Binding-site contacts:
Ligand atom N2 contacts residue ASN226 of chain 1.F at 2.9 Å (h-bond).
Ligand atom C2' contacts residue TYR222 of chain 1.F at 3.4 Å (hydrophobic).
Ligand atom N9 contacts residue CYS12 of chain 1.F at 3.2 Å (h-bond).
Ligand atom O3G contacts residue THR143 of chain 1.F at 2.8 Å (h-bond).
Ligand atom O2B contacts residue MG1 of chain 1.P at 2.7 Å.
Ligand atom C2' contacts residue ASP177 of chain 1.F at 3.1 Å.
Ligand atom O6 contacts residue ASN226 of chain 1.F at 3.6 Å.
Ligand atom O3G contacts residue MG1 of chain 1.P at 1.9 Å.
Ligand atom O3B contacts residue GLY142 of chain 1.F at 3.4 Å (h-bond).
Ligand atom O6 contacts residue GLN15 of chain 1.F at 2.6 Å (h-bond).
Ligand atom O1B contacts residue GLY10 of chain 1.F at 3.4 Å.
Ligand atom N1 contacts residue ASN226 of chain 1.F at 2.9 Å (h-bond).
Ligand atom O1G contacts residue GLY98 of chain 1.F at 3.2 Å (h-bond).
Ligand atom O2B contacts residue GLN11 of chain 1.F at 3.5 Å (h-bond).
Ligand atom C8 contacts residue CYS12 of chain 1.F at 3.3 Å (hydrophobic).
Ligand atom C5 contacts residue CYS12 of chain 1.F at 3.6 Å (hydrophobic).
Ligand atom O1A contacts residue GLN11 of chain 1.F at 3.2 Å.
Ligand atom O3B contacts residue THR143 of chain 1.F at 3.0 Å (h-bond).
Ligand atom O1A contacts residue CYS12 of chain 1.F at 3.5 Å (h-bond).
Ligand atom C3' contacts residue ASP177 of chain 1.F at 3.0 Å.
Ligand atom O1G contacts residue THR143 of chain 1.F at 3.0 Å (h-bond).
Ligand atom O3' contacts residue ASP177 of chain 1.F at 2.4 Å (salt-bridge).
Ligand atom C4 contacts residue CYS12 of chain 1.F at 3.4 Å (hydrophobic).
Ligand atom N7 contacts residue CYS12 of chain 1.F at 3.6 Å.
Ligand atom C1' contacts residue CYS12 of chain 1.F at 3.6 Å (hydrophobic).
Ligand atom C6 contacts residue TYR222 of chain 1.F at 3.6 Å (hydrophobic).
Ligand atom O6 contacts residue TYR222 of chain 1.F at 3.6 Å.
Ligand atom O1B contacts residue GLY144 of chain 1.F at 2.7 Å (h-bond).
Ligand atom PG contacts residue MG1 of chain 1.P at 3.3 Å.
Ligand atom O4' contacts residue CYS12 of chain 1.F at 3.0 Å (h-bond).
Ligand atom O2' contacts residue TYR222 of chain 1.F at 3.5 Å (h-bond).
Ligand atom O1G contacts residue ALA97 of chain 1.F at 3.4 Å.
Ligand atom O1G contacts residue ASN99 of chain 1.F at 2.9 Å (h-bond).
Ligand atom N2 contacts residue ASN204 of chain 1.F at 3.5 Å (h-bond).
Ligand atom N3 contacts residue ASN204 of chain 1.F at 3.6 Å.
Ligand atom O2' contacts residue ASP177 of chain 1.F at 2.7 Å (salt-bridge).
Ligand atom O5' contacts residue CYS12 of chain 1.F at 3.6 Å (h-bond).
Ligand atom C2 contacts residue ASN226 of chain 1.F at 3.4 Å.
Ligand atom O1B contacts residue THR143 of chain 1.F at 3.7 Å.
Ligand atom PG contacts residue THR143 of chain 1.F at 3.0 Å.

Sequence of chain 1.F:
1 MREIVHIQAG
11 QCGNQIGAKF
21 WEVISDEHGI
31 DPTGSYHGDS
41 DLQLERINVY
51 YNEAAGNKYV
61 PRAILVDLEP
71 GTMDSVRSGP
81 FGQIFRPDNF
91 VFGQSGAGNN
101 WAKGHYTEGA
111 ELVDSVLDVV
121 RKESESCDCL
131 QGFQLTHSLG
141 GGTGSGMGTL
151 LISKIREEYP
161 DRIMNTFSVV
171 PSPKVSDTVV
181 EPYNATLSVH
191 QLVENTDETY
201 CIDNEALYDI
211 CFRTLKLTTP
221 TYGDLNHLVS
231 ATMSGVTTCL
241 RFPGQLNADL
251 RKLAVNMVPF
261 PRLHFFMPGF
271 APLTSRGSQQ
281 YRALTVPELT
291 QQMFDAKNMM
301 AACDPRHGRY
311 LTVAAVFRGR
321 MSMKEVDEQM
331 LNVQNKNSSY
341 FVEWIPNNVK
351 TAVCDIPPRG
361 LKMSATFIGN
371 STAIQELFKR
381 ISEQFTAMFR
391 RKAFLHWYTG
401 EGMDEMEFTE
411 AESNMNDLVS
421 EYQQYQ

The protein below binds the small molecule below.
Small molecule (SMILES): Nc1nc2c(ncn2[C@@H]2O[C@H](CO[P](=O)(O)C[P](=O)(O)OP(=O)(O)O)[C@@H](O)[C@H]2O)c(=O)[nH]1